The protein below binds the small molecule below.
Small molecule (SMILES): CC(C)[C@H](NC(=O)[C@@H]1CCCN1C(=O)[C@H](CC(N)=O)NC(=O)[C@H](Cc1ccccc1)NC(=O)[C@@H](N)[C@@H](C)O)C(=O)N[C@@H](Cc1ccc(O)cc1)C(=O)N1CCC[C@H]1C(=O)N[C@@H](Cc1ccc(O)cc1)C(=O)N[C@@H](CC(=O)O)C(=O)N[C@H](C=O)[C@@H](C)O

Sequence of chain 3.D:
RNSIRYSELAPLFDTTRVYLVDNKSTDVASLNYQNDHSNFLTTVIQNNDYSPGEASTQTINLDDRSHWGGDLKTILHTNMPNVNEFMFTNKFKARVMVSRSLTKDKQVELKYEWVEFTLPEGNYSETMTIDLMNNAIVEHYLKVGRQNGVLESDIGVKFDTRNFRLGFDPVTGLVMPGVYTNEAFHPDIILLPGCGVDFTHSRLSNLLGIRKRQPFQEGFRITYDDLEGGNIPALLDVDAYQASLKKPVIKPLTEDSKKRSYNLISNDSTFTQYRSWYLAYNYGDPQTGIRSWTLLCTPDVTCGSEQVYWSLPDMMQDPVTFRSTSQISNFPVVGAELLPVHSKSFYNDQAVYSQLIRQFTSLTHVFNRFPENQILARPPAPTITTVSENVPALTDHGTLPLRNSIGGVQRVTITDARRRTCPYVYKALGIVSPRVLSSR

Sequence of chain 3.C:
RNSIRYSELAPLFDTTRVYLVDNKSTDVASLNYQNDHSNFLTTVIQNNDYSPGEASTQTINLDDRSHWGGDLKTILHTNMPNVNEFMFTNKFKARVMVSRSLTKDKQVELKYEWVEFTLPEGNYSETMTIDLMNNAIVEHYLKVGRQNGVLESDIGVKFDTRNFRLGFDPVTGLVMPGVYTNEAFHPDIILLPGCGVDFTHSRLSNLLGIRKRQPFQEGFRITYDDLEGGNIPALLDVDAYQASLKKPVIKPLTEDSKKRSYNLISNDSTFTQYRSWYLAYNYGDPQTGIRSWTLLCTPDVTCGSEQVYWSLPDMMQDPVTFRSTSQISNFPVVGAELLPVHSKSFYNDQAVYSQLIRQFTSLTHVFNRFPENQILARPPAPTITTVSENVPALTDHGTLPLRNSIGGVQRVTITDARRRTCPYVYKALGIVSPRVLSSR

Binding-site contacts:
Ligand atom CG contacts residue TYR244 of chain 3.D at 3.1 Å (hydrophobic).
Ligand atom CE1 contacts residue THR445 of chain 3.C at 3.3 Å.
Ligand atom OH contacts residue MET179 of chain 3.D at 3.4 Å (h-bond).
Ligand atom OD1 contacts residue LYS339 of chain 3.C at 2.9 Å (salt-bridge).
Ligand atom O contacts residue ARG149 of chain 3.C at 2.6 Å (salt-bridge).
Ligand atom CG contacts residue ARG450 of chain 3.C at 3.5 Å.
Ligand atom O contacts residue ARG450 of chain 3.C at 3.3 Å (salt-bridge).
Ligand atom CD1 contacts residue PRO180 of chain 3.D at 3.4 Å (hydrophobic).
Ligand atom CG2 contacts residue GLU155 of chain 3.C at 3.7 Å.
Ligand atom CG1 contacts residue PHE451 of chain 3.C at 3.4 Å (hydrophobic).
Ligand atom CB contacts residue GLN245 of chain 3.D at 3.6 Å.
Ligand atom OH contacts residue LEU239 of chain 3.D at 3.7 Å.
Ligand atom CE2 contacts residue HIS446 of chain 3.C at 3.5 Å.
Ligand atom CG2 contacts residue LEU145 of chain 3.C at 3.8 Å (hydrophobic).
Ligand atom CD contacts residue ARG450 of chain 3.C at 2.9 Å.
Ligand atom OD2 contacts residue LYS339 of chain 3.C at 3.6 Å.
Ligand atom CE1 contacts residue ARG149 of chain 3.C at 3.6 Å.
Ligand atom CZ contacts residue THR175 of chain 3.D at 3.9 Å.
Ligand atom CB contacts residue ARG450 of chain 3.C at 3.6 Å.
Ligand atom ND2 contacts residue GLU155 of chain 3.C at 3.1 Å (salt-bridge).
Ligand atom C contacts residue HIS446 of chain 3.C at 3.4 Å.
Ligand atom C contacts residue ARG149 of chain 3.C at 3.8 Å.
Ligand atom CZ contacts residue ARG149 of chain 3.C at 3.8 Å.
Ligand atom OH contacts residue THR445 of chain 3.C at 3.2 Å.
Ligand atom CE2 contacts residue MET179 of chain 3.D at 3.7 Å (hydrophobic).
Ligand atom CG contacts residue LYS339 of chain 3.C at 3.8 Å.
Ligand atom O contacts residue HIS446 of chain 3.C at 2.8 Å.
Ligand atom CZ contacts residue HIS446 of chain 3.C at 3.7 Å.
Ligand atom CG contacts residue GLU155 of chain 3.C at 3.8 Å.
Ligand atom CA contacts residue LYS339 of chain 3.C at 3.1 Å.
Ligand atom CG contacts residue PRO452 of chain 3.C at 3.5 Å (hydrophobic).
Ligand atom OD1 contacts residue GLU155 of chain 3.C at 3.8 Å.
Ligand atom CB contacts residue PRO452 of chain 3.C at 3.9 Å (hydrophobic).
Ligand atom CG1 contacts residue ARG450 of chain 3.C at 3.4 Å.
Ligand atom CE1 contacts residue PRO180 of chain 3.D at 3.1 Å (hydrophobic).
Ligand atom CZ contacts residue THR445 of chain 3.C at 3.4 Å.
Ligand atom CG1 contacts residue GLU155 of chain 3.C at 3.8 Å.
Ligand atom OH contacts residue HIS446 of chain 3.C at 3.1 Å (h-bond).
Ligand atom CB contacts residue LYS339 of chain 3.C at 2.9 Å.
Ligand atom CZ contacts residue ASP172 of chain 3.D at 3.8 Å.